Sequence of chain 1.A:
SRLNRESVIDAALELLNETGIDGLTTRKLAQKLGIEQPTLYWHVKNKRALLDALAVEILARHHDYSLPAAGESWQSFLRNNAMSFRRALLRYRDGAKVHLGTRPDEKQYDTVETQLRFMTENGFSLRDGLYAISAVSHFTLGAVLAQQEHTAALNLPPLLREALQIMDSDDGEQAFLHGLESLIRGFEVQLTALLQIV

A protein and the small-molecule ligand that binds it are described below.
Small molecule (SMILES): Cc1c2c(c(O)c3c(O)cccc13)C(=O)[C@]1(O)C(=O)C(C(N)=O)=C(O)[C@@H](N(C)C)[C@@H]1C2

Binding-site contacts:
Ligand atom C8 contacts residue MET176 of chain 1.A at 3.3 Å (hydrophobic).
Ligand atom C43 contacts residue ASN81 of chain 2.A at 2.8 Å.
Ligand atom C12 contacts residue MG1 of chain 2.C at 3.0 Å.
Ligand atom C9 contacts residue MET176 of chain 1.A at 3.3 Å (hydrophobic).
Ligand atom O3 contacts residue GLN115 of chain 2.A at 3.3 Å (h-bond).
Ligand atom O11 contacts residue MG1 of chain 2.C at 1.9 Å.
Ligand atom C11 contacts residue MG1 of chain 2.C at 3.0 Å.
Ligand atom O10 contacts residue THR102 of chain 2.A at 3.7 Å.
Ligand atom O10 contacts residue PRO104 of chain 2.A at 3.6 Å.
Ligand atom C5 contacts residue GLN115 of chain 2.A at 3.3 Å.
Ligand atom C10 contacts residue ARG103 of chain 2.A at 3.8 Å.
Ligand atom O1 contacts residue VAL112 of chain 2.A at 3.5 Å.
Ligand atom O21 contacts residue HIS63 of chain 2.A at 3.0 Å (h-bond).
Ligand atom C9 contacts residue LEU173 of chain 1.A at 3.8 Å (hydrophobic).
Ligand atom C1A contacts residue PRO104 of chain 2.A at 3.6 Å (hydrophobic).
Ligand atom C42 contacts residue ASN81 of chain 2.A at 3.3 Å.
Ligand atom O21 contacts residue GLN115 of chain 2.A at 3.2 Å (h-bond).
Ligand atom C10 contacts residue PRO104 of chain 2.A at 3.5 Å (hydrophobic).
Ligand atom O21 contacts residue SER66 of chain 2.A at 2.8 Å (h-bond).
Ligand atom O10 contacts residue ARG103 of chain 2.A at 3.1 Å.
Ligand atom O12 contacts residue HIS99 of chain 2.A at 2.9 Å (h-bond).
Ligand atom C21 contacts residue HIS63 of chain 2.A at 3.6 Å.
Ligand atom C3 contacts residue GLN115 of chain 2.A at 3.5 Å.
Ligand atom C62 contacts residue ILE133 of chain 2.A at 3.8 Å (hydrophobic).
Ligand atom C1B contacts residue MG1 of chain 2.C at 3.5 Å.
Ligand atom C21 contacts residue GLN115 of chain 2.A at 3.7 Å.
Ligand atom C42 contacts residue SER137 of chain 2.A at 3.5 Å.
Ligand atom O21 contacts residue THR111 of chain 2.A at 3.8 Å.
Ligand atom N4 contacts residue ASN81 of chain 2.A at 2.6 Å (h-bond).
Ligand atom C4 contacts residue GLN115 of chain 2.A at 3.3 Å.
Ligand atom O12 contacts residue MG1 of chain 2.C at 2.1 Å.
Ligand atom O3 contacts residue HIS63 of chain 2.A at 2.6 Å (h-bond).
Ligand atom C2 contacts residue GLN115 of chain 2.A at 3.9 Å.
Ligand atom C4 contacts residue ASN81 of chain 2.A at 3.6 Å.
Ligand atom O1C contacts residue PHE85 of chain 2.A at 3.4 Å.
Ligand atom O3 contacts residue ASN81 of chain 2.A at 2.8 Å (h-bond).
Ligand atom C3 contacts residue HIS63 of chain 2.A at 3.6 Å.
Ligand atom C42 contacts residue PHE85 of chain 2.A at 3.4 Å (hydrophobic).
Ligand atom C43 contacts residue SER137 of chain 2.A at 3.5 Å.
Ligand atom C9 contacts residue ARG103 of chain 2.A at 3.8 Å.

Sequence of chain 2.A:
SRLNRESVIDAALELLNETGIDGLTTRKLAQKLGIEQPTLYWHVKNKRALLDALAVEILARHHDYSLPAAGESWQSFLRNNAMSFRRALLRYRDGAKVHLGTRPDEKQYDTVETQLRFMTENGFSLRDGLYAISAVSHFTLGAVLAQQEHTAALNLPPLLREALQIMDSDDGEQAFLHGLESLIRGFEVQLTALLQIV